The small molecule below binds the protein below.
Small molecule (SMILES): O=C(O)C1=C[C@@H](O)[C@@H](O)[C@H](O)C1

Binding-site contacts:
Ligand atom C5 contacts residue SER18 of chain 1.B at 3.6 Å.
Ligand atom O3 contacts residue LEU234 of chain 1.B at 4.1 Å.
Ligand atom C6 contacts residue VAL64 of chain 1.B at 3.7 Å (hydrophobic).
Ligand atom O2 contacts residue VAL8 of chain 1.B at 3.9 Å.
Ligand atom C5 contacts residue VAL8 of chain 1.B at 4.0 Å (hydrophobic).
Ligand atom C6 contacts residue ASN63 of chain 1.B at 4.1 Å.
Ligand atom O12 contacts residue VAL64 of chain 1.B at 4.0 Å.
Ligand atom C8 contacts residue LYS69 of chain 1.B at 4.0 Å.
Ligand atom O12 contacts residue LYS69 of chain 1.B at 3.1 Å (salt-bridge).
Ligand atom O2 contacts residue SER16 of chain 1.B at 2.5 Å (h-bond).
Ligand atom C8 contacts residue GLN237 of chain 1.B at 3.5 Å.
Ligand atom C4 contacts residue SER18 of chain 1.B at 4.0 Å.
Ligand atom C6 contacts residue GLN237 of chain 1.B at 3.7 Å.
Ligand atom O12 contacts residue GLN237 of chain 1.B at 3.7 Å.
Ligand atom C1 contacts residue LEU234 of chain 1.B at 3.9 Å (hydrophobic).
Ligand atom O11 contacts residue LYS69 of chain 1.B at 2.8 Å (salt-bridge).
Ligand atom C8 contacts residue ASP105 of chain 1.B at 3.7 Å.
Ligand atom O7 contacts residue GLN237 of chain 1.B at 2.9 Å (h-bond).
Ligand atom C5 contacts residue THR65 of chain 1.B at 3.6 Å.
Ligand atom C10 contacts residue THR65 of chain 1.B at 3.8 Å.
Ligand atom O12 contacts residue ASN90 of chain 1.B at 3.1 Å (h-bond).
Ligand atom O7 contacts residue VAL64 of chain 1.B at 4.0 Å.
Ligand atom O7 contacts residue ASN90 of chain 1.B at 3.5 Å (h-bond).
Ligand atom C9 contacts residue ASP105 of chain 1.B at 4.1 Å.
Ligand atom C1 contacts residue THR65 of chain 1.B at 3.9 Å.
Ligand atom O12 contacts residue ASP105 of chain 1.B at 2.8 Å (salt-bridge).
Ligand atom O2 contacts residue THR65 of chain 1.B at 4.2 Å.
Ligand atom C8 contacts residue ASN90 of chain 1.B at 4.0 Å.
Ligand atom C1 contacts residue SER16 of chain 1.B at 3.5 Å.
Ligand atom O2 contacts residue SER18 of chain 1.B at 2.7 Å (h-bond).
Ligand atom C4 contacts residue THR65 of chain 1.B at 3.5 Å.
Ligand atom C5 contacts residue GLN237 of chain 1.B at 3.9 Å.
Ligand atom O2 contacts residue LEU234 of chain 1.B at 4.2 Å.
Ligand atom O11 contacts residue THR65 of chain 1.B at 3.9 Å.
Ligand atom C1 contacts residue SER18 of chain 1.B at 3.6 Å.
Ligand atom C4 contacts residue LEU234 of chain 1.B at 3.9 Å (hydrophobic).
Ligand atom O7 contacts residue ASN63 of chain 1.B at 3.2 Å.
Ligand atom C9 contacts residue LYS69 of chain 1.B at 3.8 Å.
Ligand atom C6 contacts residue THR65 of chain 1.B at 3.7 Å.
Ligand atom O3 contacts residue SER16 of chain 1.B at 3.7 Å.

Sequence of chain 1.B:
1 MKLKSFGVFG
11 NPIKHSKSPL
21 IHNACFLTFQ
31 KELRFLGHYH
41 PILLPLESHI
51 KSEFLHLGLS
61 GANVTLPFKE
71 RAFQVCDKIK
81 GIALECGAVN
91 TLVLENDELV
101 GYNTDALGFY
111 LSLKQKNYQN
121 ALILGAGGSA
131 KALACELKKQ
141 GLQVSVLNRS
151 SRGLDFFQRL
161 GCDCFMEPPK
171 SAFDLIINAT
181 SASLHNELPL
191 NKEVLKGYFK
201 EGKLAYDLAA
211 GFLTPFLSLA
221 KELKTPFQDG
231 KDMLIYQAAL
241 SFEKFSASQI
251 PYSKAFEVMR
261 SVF